Binding-site contacts:
Ligand atom O contacts residue LEU37 of chain 1.C at 3.9 Å.
Ligand atom CA contacts residue LEU37 of chain 1.C at 4.5 Å (hydrophobic).

A protein and the small-molecule ligand that binds it are described below.
Small molecule (SMILES): NCC(=O)O

Sequence of chain 1.C:
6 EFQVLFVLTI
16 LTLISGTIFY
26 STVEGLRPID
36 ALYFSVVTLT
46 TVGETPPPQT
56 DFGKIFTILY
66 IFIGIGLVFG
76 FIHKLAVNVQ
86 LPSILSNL